Binding-site contacts:
Ligand atom O1A contacts residue GLY72 of chain 1.A at 3.1 Å.
Ligand atom O1A contacts residue LEU97 of chain 1.A at 3.3 Å.
Ligand atom O1B contacts residue GLY72 of chain 1.A at 4.0 Å.
Ligand atom O3 contacts residue ARG287 of chain 1.A at 4.1 Å.
Ligand atom C4 contacts residue PHE71 of chain 1.A at 4.1 Å (hydrophobic).
Ligand atom O1A contacts residue VAL73 of chain 1.A at 2.8 Å (h-bond).
Ligand atom C6 contacts residue PHE71 of chain 1.A at 3.6 Å (hydrophobic).
Ligand atom O2 contacts residue ARG231 of chain 1.A at 3.0 Å (salt-bridge).
Ligand atom C2 contacts residue NAP1 of chain 1.E at 3.3 Å.
Ligand atom O1B contacts residue GLY74 of chain 1.A at 2.8 Å (h-bond).
Ligand atom C2 contacts residue HIS278 of chain 1.A at 3.6 Å.
Ligand atom C1 contacts residue VAL73 of chain 1.A at 3.5 Å (hydrophobic).
Ligand atom C3 contacts residue SER281 of chain 1.A at 3.6 Å.
Ligand atom C3 contacts residue NAP1 of chain 1.E at 3.8 Å.
Ligand atom O1B contacts residue VAL73 of chain 1.A at 3.5 Å (h-bond).
Ligand atom O1A contacts residue NAP1 of chain 1.E at 3.4 Å.
Ligand atom O2 contacts residue HIS278 of chain 1.A at 2.7 Å (h-bond).
Ligand atom C3 contacts residue HIS278 of chain 1.A at 3.9 Å.
Ligand atom C1 contacts residue GLY74 of chain 1.A at 3.8 Å.
Ligand atom C5 contacts residue HIS278 of chain 1.A at 4.0 Å.
Ligand atom O4 contacts residue PHE71 of chain 1.A at 4.1 Å.
Ligand atom O4 contacts residue ARG287 of chain 1.A at 3.4 Å (salt-bridge).
Ligand atom O3 contacts residue NAP1 of chain 1.E at 3.8 Å.
Ligand atom C1 contacts residue NAP1 of chain 1.E at 3.3 Å.
Ligand atom C1 contacts residue ARG231 of chain 1.A at 3.8 Å.
Ligand atom O1A contacts residue GLY74 of chain 1.A at 4.0 Å.
Ligand atom O3 contacts residue SER281 of chain 1.A at 2.5 Å (h-bond).
Ligand atom C2 contacts residue ARG231 of chain 1.A at 3.9 Å.
Ligand atom O1B contacts residue ARG231 of chain 1.A at 2.8 Å (salt-bridge).
Ligand atom C6 contacts residue SER51 of chain 1.A at 3.5 Å.
Ligand atom O3 contacts residue MET290 of chain 1.A at 3.4 Å.
Ligand atom O6 contacts residue GLY52 of chain 1.A at 3.6 Å.
Ligand atom C5 contacts residue ARG231 of chain 1.A at 4.1 Å.
Ligand atom O2 contacts residue NAP1 of chain 1.E at 3.0 Å.
Ligand atom O5 contacts residue ARG231 of chain 1.A at 2.8 Å (salt-bridge).
Ligand atom O1A contacts residue MET290 of chain 1.A at 4.1 Å.
Ligand atom O6 contacts residue SER51 of chain 1.A at 4.0 Å.
Ligand atom O1B contacts residue NAP1 of chain 1.E at 3.6 Å.
Ligand atom O3 contacts residue LEU97 of chain 1.A at 4.0 Å.
Ligand atom C1 contacts residue GLY72 of chain 1.A at 3.7 Å.

The small molecule below binds the protein below.
Small molecule (SMILES): O=C(O)C(=O)[C@@H](O)[C@H](O)[C@H](O)CO

Sequence of chain 1.A:
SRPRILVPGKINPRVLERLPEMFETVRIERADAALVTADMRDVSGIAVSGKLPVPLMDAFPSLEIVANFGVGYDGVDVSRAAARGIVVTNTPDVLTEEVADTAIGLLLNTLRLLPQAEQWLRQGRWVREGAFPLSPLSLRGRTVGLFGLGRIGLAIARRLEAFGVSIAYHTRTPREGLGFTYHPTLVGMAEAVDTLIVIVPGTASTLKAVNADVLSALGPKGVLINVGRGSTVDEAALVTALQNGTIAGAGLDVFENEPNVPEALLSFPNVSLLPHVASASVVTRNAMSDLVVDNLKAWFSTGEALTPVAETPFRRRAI